Binding-site contacts:
Ligand atom C1 contacts residue SER442 of chain 1.B at 3.8 Å.
Ligand atom C1 contacts residue ARG419 of chain 1.B at 3.7 Å.
Ligand atom C3 contacts residue HIS79 of chain 1.B at 3.6 Å.
Ligand atom O3 contacts residue CYS489 of chain 1.B at 3.7 Å.
Ligand atom FE contacts residue ARG419 of chain 1.B at 4.4 Å.
Ligand atom C1 contacts residue ALA441 of chain 1.B at 4.0 Å (hydrophobic).
Ligand atom N2 contacts residue ARG419 of chain 1.B at 3.0 Å (salt-bridge).
Ligand atom N2 contacts residue PRO418 of chain 1.B at 3.3 Å.
Ligand atom N2 contacts residue CYS75 of chain 1.B at 3.4 Å.
Ligand atom FE contacts residue CYS489 of chain 1.B at 2.3 Å.
Ligand atom C3 contacts residue CYS75 of chain 1.B at 3.1 Å (hydrophobic).
Ligand atom FE contacts residue CYS486 of chain 1.B at 4.3 Å.
Ligand atom O3 contacts residue CYS75 of chain 1.B at 4.0 Å.
Ligand atom C2 contacts residue ARG419 of chain 1.B at 3.5 Å.
Ligand atom N1 contacts residue SER442 of chain 1.B at 2.8 Å (h-bond).
Ligand atom N2 contacts residue ALA417 of chain 1.B at 3.3 Å.
Ligand atom FE contacts residue CYS75 of chain 1.B at 2.2 Å.
Ligand atom C3 contacts residue NI1 of chain 1.H at 4.1 Å.
Ligand atom C2 contacts residue PRO418 of chain 1.B at 4.2 Å (hydrophobic).
Ligand atom O3 contacts residue HIS79 of chain 1.B at 3.6 Å.
Ligand atom C2 contacts residue NI1 of chain 1.H at 3.5 Å.
Ligand atom FE contacts residue NI1 of chain 1.H at 2.4 Å.
Ligand atom C2 contacts residue ALA417 of chain 1.B at 3.6 Å (hydrophobic).
Ligand atom C3 contacts residue CYS489 of chain 1.B at 2.9 Å (hydrophobic).
Ligand atom N1 contacts residue ALA441 of chain 1.B at 3.6 Å.
Ligand atom C1 contacts residue CYS489 of chain 1.B at 3.0 Å (hydrophobic).
Ligand atom O3 contacts residue LEU422 of chain 1.B at 3.7 Å.
Ligand atom N1 contacts residue CYS489 of chain 1.B at 3.4 Å.
Ligand atom C1 contacts residue CYS486 of chain 1.B at 3.7 Å (hydrophobic).
Ligand atom O3 contacts residue ALA417 of chain 1.B at 3.3 Å.
Ligand atom N1 contacts residue ARG419 of chain 1.B at 3.7 Å.
Ligand atom O3 contacts residue SER440 of chain 1.B at 4.2 Å.
Ligand atom C2 contacts residue CYS75 of chain 1.B at 3.0 Å (hydrophobic).
Ligand atom O3 contacts residue ALA441 of chain 1.B at 4.0 Å.
Ligand atom C1 contacts residue CYS75 of chain 1.B at 4.1 Å (hydrophobic).
Ligand atom N1 contacts residue CYS486 of chain 1.B at 3.8 Å.
Ligand atom FE contacts residue HIS79 of chain 1.B at 4.4 Å.
Ligand atom C3 contacts residue ALA417 of chain 1.B at 3.5 Å (hydrophobic).
Ligand atom C1 contacts residue NI1 of chain 1.H at 3.5 Å.
Ligand atom C2 contacts residue CYS489 of chain 1.B at 4.2 Å (hydrophobic).

Sequence of chain 1.B:
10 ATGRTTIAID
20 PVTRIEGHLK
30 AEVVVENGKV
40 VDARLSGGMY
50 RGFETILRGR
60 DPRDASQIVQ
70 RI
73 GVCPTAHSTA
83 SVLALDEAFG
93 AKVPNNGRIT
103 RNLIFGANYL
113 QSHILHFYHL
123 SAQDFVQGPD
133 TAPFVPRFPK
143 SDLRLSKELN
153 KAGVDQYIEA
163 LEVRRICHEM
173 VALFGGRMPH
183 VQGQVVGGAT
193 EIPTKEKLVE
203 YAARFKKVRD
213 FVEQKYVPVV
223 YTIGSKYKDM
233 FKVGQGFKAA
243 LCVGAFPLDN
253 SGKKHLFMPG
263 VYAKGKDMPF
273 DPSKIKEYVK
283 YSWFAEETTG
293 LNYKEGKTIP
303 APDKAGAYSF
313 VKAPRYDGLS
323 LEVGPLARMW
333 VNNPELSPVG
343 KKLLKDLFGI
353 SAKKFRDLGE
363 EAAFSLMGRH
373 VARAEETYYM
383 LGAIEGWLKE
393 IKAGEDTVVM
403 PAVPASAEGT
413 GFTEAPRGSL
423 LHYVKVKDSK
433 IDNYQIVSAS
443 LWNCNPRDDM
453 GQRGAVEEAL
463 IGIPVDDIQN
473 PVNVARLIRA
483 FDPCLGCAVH

This protein binds this small molecule.
Small molecule (SMILES): N#C[Fe](=C=O)C#N